Sequence of chain 1.D:
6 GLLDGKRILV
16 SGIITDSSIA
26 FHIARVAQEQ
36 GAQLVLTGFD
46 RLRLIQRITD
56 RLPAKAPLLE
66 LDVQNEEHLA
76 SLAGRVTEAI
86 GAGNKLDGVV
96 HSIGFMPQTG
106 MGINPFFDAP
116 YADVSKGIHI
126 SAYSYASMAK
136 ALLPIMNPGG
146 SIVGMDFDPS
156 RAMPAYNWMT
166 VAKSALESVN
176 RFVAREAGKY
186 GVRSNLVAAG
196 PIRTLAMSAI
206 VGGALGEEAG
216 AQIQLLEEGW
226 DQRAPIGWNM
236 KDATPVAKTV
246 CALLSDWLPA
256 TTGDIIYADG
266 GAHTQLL

Binding-site contacts:
Ligand atom N2 contacts residue LEU221 of chain 1.D at 3.3 Å.
Ligand atom C15 contacts residue MET158 of chain 1.D at 3.6 Å (hydrophobic).
Ligand atom C2 contacts residue NAD1 of chain 1.K at 3.3 Å.
Ligand atom C11 contacts residue LEU272 of chain 1.C at 3.4 Å (hydrophobic).
Ligand atom C22 contacts residue PHE100 of chain 1.D at 3.4 Å (hydrophobic).
Ligand atom C15 contacts residue LEU221 of chain 1.D at 3.6 Å (hydrophobic).
Ligand atom C16 contacts residue MET158 of chain 1.D at 3.1 Å (hydrophobic).
Ligand atom C contacts residue TYR161 of chain 1.D at 3.4 Å (hydrophobic).
Ligand atom C24 contacts residue MET164 of chain 1.D at 3.6 Å (hydrophobic).
Ligand atom C6 contacts residue VAL206 of chain 1.D at 3.4 Å (hydrophobic).
Ligand atom C17 contacts residue NAD1 of chain 1.K at 3.3 Å.
Ligand atom O1 contacts residue TYR161 of chain 1.D at 3.5 Å (h-bond).
Ligand atom O4 contacts residue ALA201 of chain 1.D at 3.5 Å.
Ligand atom C20 contacts residue ALA201 of chain 1.D at 3.6 Å (hydrophobic).
Ligand atom C1 contacts residue TYR161 of chain 1.D at 3.5 Å (hydrophobic).
Ligand atom N2 contacts residue MET202 of chain 1.D at 3.5 Å.
Ligand atom O1 contacts residue PRO159 of chain 1.D at 3.1 Å (h-bond).
Ligand atom C23 contacts residue MET164 of chain 1.D at 3.6 Å (hydrophobic).
Ligand atom C3 contacts residue NAD1 of chain 1.K at 3.4 Å.
Ligand atom C8 contacts residue PRO159 of chain 1.D at 3.4 Å (hydrophobic).
Ligand atom O contacts residue NAD1 of chain 1.K at 2.5 Å (h-bond).
Ligand atom C22 contacts residue GLY99 of chain 1.D at 3.3 Å.
Ligand atom O2 contacts residue GLN217 of chain 1.D at 3.6 Å.
Ligand atom C contacts residue NAD1 of chain 1.K at 3.5 Å.
Ligand atom O3 contacts residue GLN217 of chain 1.D at 3.3 Å (h-bond).
Ligand atom O3 contacts residue LEU220 of chain 1.D at 3.5 Å.
Ligand atom C1 contacts residue NAD1 of chain 1.K at 3.6 Å.
Ligand atom N1 contacts residue VAL206 of chain 1.D at 3.6 Å.
Ligand atom C20 contacts residue NAD1 of chain 1.K at 3.6 Å.
Ligand atom C18 contacts residue NAD1 of chain 1.K at 3.6 Å.
Ligand atom C4 contacts residue PHE152 of chain 1.D at 3.6 Å (hydrophobic).
Ligand atom C19 contacts residue NAD1 of chain 1.K at 3.6 Å.
Ligand atom C7 contacts residue PRO159 of chain 1.D at 3.2 Å (hydrophobic).
Ligand atom N1 contacts residue LEU221 of chain 1.D at 3.4 Å.
Ligand atom O contacts residue TYR161 of chain 1.D at 2.5 Å (h-bond).
Ligand atom C13 contacts residue LEU271 of chain 1.C at 3.6 Å (hydrophobic).
Ligand atom C14 contacts residue LEU221 of chain 1.D at 3.4 Å (hydrophobic).
Ligand atom O4 contacts residue NAD1 of chain 1.K at 3.3 Å (h-bond).
Ligand atom C3 contacts residue PHE152 of chain 1.D at 3.6 Å (hydrophobic).
Ligand atom C21 contacts residue ALA201 of chain 1.D at 3.6 Å (hydrophobic).

Sequence of chain 1.C:
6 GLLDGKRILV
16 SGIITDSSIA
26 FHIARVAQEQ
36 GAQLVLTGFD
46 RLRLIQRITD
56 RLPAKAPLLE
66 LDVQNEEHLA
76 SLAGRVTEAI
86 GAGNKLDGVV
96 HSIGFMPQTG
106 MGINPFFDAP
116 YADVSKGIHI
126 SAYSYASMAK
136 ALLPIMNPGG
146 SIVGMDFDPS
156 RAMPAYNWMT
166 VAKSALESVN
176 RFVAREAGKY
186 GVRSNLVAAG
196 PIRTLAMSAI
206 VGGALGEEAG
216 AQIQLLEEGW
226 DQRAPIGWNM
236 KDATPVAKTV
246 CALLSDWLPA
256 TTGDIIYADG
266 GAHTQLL

The protein below binds the small molecule below.
Small molecule (SMILES): Cc1cc(=O)oc2cc(OCc3cn(Cc4ccc(Oc5ccccc5)c(O)c4)nn3)ccc12